Sequence of chain 1.C:
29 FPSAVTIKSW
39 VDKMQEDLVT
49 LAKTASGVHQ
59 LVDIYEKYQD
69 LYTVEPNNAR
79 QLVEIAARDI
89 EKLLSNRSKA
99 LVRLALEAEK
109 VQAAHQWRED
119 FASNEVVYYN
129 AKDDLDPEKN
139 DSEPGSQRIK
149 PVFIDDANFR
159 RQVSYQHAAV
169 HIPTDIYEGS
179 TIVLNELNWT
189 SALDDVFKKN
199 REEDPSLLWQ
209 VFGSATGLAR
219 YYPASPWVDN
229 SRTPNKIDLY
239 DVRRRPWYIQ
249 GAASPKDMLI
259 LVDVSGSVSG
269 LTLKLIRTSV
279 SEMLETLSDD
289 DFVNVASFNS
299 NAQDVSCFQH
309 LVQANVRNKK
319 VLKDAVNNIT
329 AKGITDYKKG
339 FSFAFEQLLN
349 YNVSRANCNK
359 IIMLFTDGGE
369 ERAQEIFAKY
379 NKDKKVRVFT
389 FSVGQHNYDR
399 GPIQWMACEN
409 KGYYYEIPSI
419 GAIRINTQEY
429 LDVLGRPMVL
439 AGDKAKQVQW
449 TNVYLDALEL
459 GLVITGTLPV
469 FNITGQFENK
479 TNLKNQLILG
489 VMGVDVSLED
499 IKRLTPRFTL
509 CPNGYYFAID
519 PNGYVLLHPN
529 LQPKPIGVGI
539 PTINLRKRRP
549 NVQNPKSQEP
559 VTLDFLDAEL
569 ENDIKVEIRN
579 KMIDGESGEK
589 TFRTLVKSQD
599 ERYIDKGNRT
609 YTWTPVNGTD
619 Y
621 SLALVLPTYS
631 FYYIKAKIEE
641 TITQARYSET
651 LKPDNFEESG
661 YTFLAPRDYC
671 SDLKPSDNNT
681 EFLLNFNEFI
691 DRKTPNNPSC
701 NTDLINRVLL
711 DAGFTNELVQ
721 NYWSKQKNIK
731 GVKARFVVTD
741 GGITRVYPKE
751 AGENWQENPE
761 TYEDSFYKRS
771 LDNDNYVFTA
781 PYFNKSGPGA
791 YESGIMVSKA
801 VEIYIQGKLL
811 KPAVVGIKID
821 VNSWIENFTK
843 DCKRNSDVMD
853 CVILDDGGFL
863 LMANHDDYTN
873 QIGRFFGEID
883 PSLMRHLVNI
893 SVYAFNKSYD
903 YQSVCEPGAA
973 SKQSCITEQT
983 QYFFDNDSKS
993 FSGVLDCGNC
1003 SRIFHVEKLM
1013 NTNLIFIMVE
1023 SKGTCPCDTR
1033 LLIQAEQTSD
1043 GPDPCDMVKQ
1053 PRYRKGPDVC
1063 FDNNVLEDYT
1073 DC

Binding-site contacts:
Ligand atom C2 contacts residue ASN891 of chain 1.C at 2.5 Å.
Ligand atom O7 contacts residue ASN891 of chain 1.C at 3.5 Å.
Ligand atom O6 contacts residue ASN891 of chain 1.C at 4.2 Å.
Ligand atom C4 contacts residue ASN891 of chain 1.C at 4.2 Å.
Ligand atom C5 contacts residue ASN891 of chain 1.C at 3.7 Å.
Ligand atom C7 contacts residue HIS888 of chain 1.C at 4.4 Å.
Ligand atom C8 contacts residue HIS888 of chain 1.C at 3.6 Å.
Ligand atom N2 contacts residue ASN891 of chain 1.C at 2.9 Å (h-bond).
Ligand atom O5 contacts residue ASN891 of chain 1.C at 2.4 Å (h-bond).
Ligand atom C7 contacts residue ASN891 of chain 1.C at 3.4 Å.
Ligand atom C1 contacts residue ASN891 of chain 1.C at 1.4 Å.
Ligand atom C3 contacts residue ASN891 of chain 1.C at 3.8 Å.

The protein below binds the small molecule below.
Small molecule (SMILES): CC(=O)N[C@@H]1[C@@H](O)[C@H](O)[C@@H](CO)O[C@H]1O